This small molecule binds to this protein.
Small molecule (SMILES): OCN(O)CCCc1ccccc1

Binding-site contacts:
Ligand atom O22 contacts residue LEU91 of chain 1.A at 2.5 Å (h-bond).
Ligand atom C2 contacts residue ILE44 of chain 1.A at 3.7 Å (hydrophobic).
Ligand atom C4 contacts residue HIS132 of chain 1.A at 3.6 Å.
Ligand atom C1 contacts residue ILE44 of chain 1.A at 3.9 Å (hydrophobic).
Ligand atom C7 contacts residue GLU133 of chain 1.A at 3.7 Å.
Ligand atom O25 contacts residue GLU133 of chain 1.A at 3.0 Å (salt-bridge).
Ligand atom N14 contacts residue NI1 of chain 1.D at 3.4 Å (h-bond).
Ligand atom C24 contacts residue GLY45 of chain 1.A at 3.1 Å.
Ligand atom O25 contacts residue HIS136 of chain 1.A at 2.9 Å (h-bond).
Ligand atom O25 contacts residue NI1 of chain 1.D at 2.1 Å (h-bond).
Ligand atom C11 contacts residue LEU91 of chain 1.A at 3.8 Å (hydrophobic).
Ligand atom C1 contacts residue GLY89 of chain 1.A at 3.4 Å.
Ligand atom N14 contacts residue LEU91 of chain 1.A at 3.5 Å (h-bond).
Ligand atom C7 contacts residue GLY89 of chain 1.A at 3.6 Å.
Ligand atom C6 contacts residue ILE86 of chain 1.A at 4.0 Å (hydrophobic).
Ligand atom N14 contacts residue GLN50 of chain 1.A at 3.9 Å.
Ligand atom N14 contacts residue GLY45 of chain 1.A at 2.9 Å (h-bond).
Ligand atom C24 contacts residue GLN50 of chain 1.A at 3.7 Å.
Ligand atom O25 contacts residue GLN50 of chain 1.A at 2.6 Å (h-bond).
Ligand atom C8 contacts residue GLY89 of chain 1.A at 3.6 Å.
Ligand atom C24 contacts residue NI1 of chain 1.D at 2.8 Å.
Ligand atom C5 contacts residue GLU88 of chain 1.A at 3.7 Å.
Ligand atom C3 contacts residue GLY89 of chain 1.A at 3.4 Å.
Ligand atom C24 contacts residue HIS132 of chain 1.A at 3.5 Å.
Ligand atom C6 contacts residue GLU88 of chain 1.A at 3.6 Å.
Ligand atom C2 contacts residue GLY89 of chain 1.A at 3.4 Å.
Ligand atom C7 contacts residue ILE44 of chain 1.A at 3.9 Å (hydrophobic).
Ligand atom C3 contacts residue ILE44 of chain 1.A at 3.8 Å (hydrophobic).
Ligand atom C24 contacts residue GLU133 of chain 1.A at 2.8 Å.
Ligand atom N14 contacts residue GLU133 of chain 1.A at 4.0 Å.
Ligand atom C1 contacts residue ARG97 of chain 1.A at 3.9 Å.
Ligand atom O25 contacts residue GLY45 of chain 1.A at 3.9 Å.
Ligand atom N14 contacts residue CYS90 of chain 1.A at 3.9 Å.
Ligand atom C11 contacts residue GLY45 of chain 1.A at 3.1 Å.
Ligand atom C1 contacts residue GLU88 of chain 1.A at 3.9 Å.
Ligand atom O25 contacts residue HIS132 of chain 1.A at 3.2 Å (h-bond).
Ligand atom O22 contacts residue GLY45 of chain 1.A at 3.6 Å.
Ligand atom O22 contacts residue GLN50 of chain 1.A at 2.9 Å (h-bond).
Ligand atom O22 contacts residue NI1 of chain 1.D at 3.5 Å (h-bond).
Ligand atom O22 contacts residue CYS90 of chain 1.A at 3.6 Å.

Sequence of chain 1.A:
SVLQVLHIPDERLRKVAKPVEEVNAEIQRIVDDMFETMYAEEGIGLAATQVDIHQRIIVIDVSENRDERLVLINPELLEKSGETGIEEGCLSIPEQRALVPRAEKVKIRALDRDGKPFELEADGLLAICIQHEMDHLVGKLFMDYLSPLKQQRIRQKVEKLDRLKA